Binding-site contacts:
Ligand atom O3 contacts residue TRP73 of chain 1.B at 3.4 Å.
Ligand atom N2 contacts residue ILE123 of chain 1.B at 2.7 Å (h-bond).
Ligand atom C2 contacts residue ILE123 of chain 1.B at 3.7 Å (hydrophobic).
Ligand atom C2 contacts residue TRP73 of chain 1.B at 3.4 Å (hydrophobic).
Ligand atom C8 contacts residue ILE123 of chain 1.B at 3.3 Å (hydrophobic).
Ligand atom C6 contacts residue ALA125 of chain 1.B at 3.4 Å (hydrophobic).
Ligand atom O7 contacts residue LEU69 of chain 1.B at 3.5 Å.
Ligand atom O6 contacts residue TYR132 of chain 1.B at 3.3 Å (h-bond).
Ligand atom C5 contacts residue ASN122 of chain 1.B at 3.6 Å.
Ligand atom O5 contacts residue ALA125 of chain 1.B at 3.6 Å.
Ligand atom C4 contacts residue TYR132 of chain 1.B at 3.6 Å (hydrophobic).
Ligand atom C4 contacts residue TRP73 of chain 1.B at 3.4 Å (hydrophobic).
Ligand atom O6 contacts residue TYR77 of chain 1.B at 2.5 Å.
Ligand atom C7 contacts residue ILE123 of chain 1.B at 3.4 Å (hydrophobic).
Ligand atom O3 contacts residue GLN98 of chain 1.B at 2.6 Å (h-bond).
Ligand atom C6 contacts residue ILE123 of chain 1.B at 3.3 Å (hydrophobic).
Ligand atom C2 contacts residue TYR132 of chain 1.B at 3.3 Å (hydrophobic).
Ligand atom O5 contacts residue TYR132 of chain 1.B at 3.4 Å (h-bond).
Ligand atom O3 contacts residue TYR132 of chain 1.B at 3.4 Å.
Ligand atom O7 contacts residue LEU70 of chain 1.B at 2.7 Å (h-bond).
Ligand atom O4 contacts residue LEU70 of chain 1.B at 3.5 Å.
Ligand atom C8 contacts residue GLN68 of chain 1.B at 3.4 Å.
Ligand atom O7 contacts residue TYR132 of chain 1.B at 2.9 Å.
Ligand atom C5 contacts residue TYR132 of chain 1.B at 3.2 Å (hydrophobic).
Ligand atom C7 contacts residue LEU70 of chain 1.B at 3.6 Å (hydrophobic).
Ligand atom C1 contacts residue TYR132 of chain 1.B at 3.7 Å (hydrophobic).
Ligand atom O6 contacts residue GLN98 of chain 1.B at 3.1 Å (h-bond).
Ligand atom O7 contacts residue TRP73 of chain 1.B at 3.5 Å.
Ligand atom C8 contacts residue TYR67 of chain 1.B at 3.6 Å (hydrophobic).
Ligand atom C8 contacts residue TRP124 of chain 1.B at 3.6 Å (hydrophobic).
Ligand atom C8 contacts residue ALA76 of chain 1.B at 2.7 Å (hydrophobic).
Ligand atom O5 contacts residue TRP73 of chain 1.B at 3.7 Å.
Ligand atom O7 contacts residue ASN122 of chain 1.B at 3.3 Å (h-bond).
Ligand atom C8 contacts residue LEU69 of chain 1.B at 3.3 Å (hydrophobic).
Ligand atom O6 contacts residue TRP124 of chain 1.B at 3.5 Å.
Ligand atom C5 contacts residue TRP73 of chain 1.B at 3.4 Å (hydrophobic).
Ligand atom C6 contacts residue TYR77 of chain 1.B at 2.8 Å (hydrophobic).
Ligand atom O6 contacts residue ALA125 of chain 1.B at 2.6 Å (h-bond).
Ligand atom C8 contacts residue GLU101 of chain 1.B at 3.1 Å.
Ligand atom C3 contacts residue TRP73 of chain 1.B at 3.7 Å (hydrophobic).

The protein below binds the small molecule below.
Small molecule (SMILES): CC(=O)N[C@@H]1[C@@H](O)[C@H](O[C@@H]2O[C@H](CO)[C@@H](O[C@@H]3O[C@H](CO)[C@@H](O[C@@H]4O[C@H](CO)[C@@H](O[C@@H]5O[C@H](CO)[C@@H](O[C@@H]6O[C@H](CO)[C@@H](O)[C@H](O)[C@H]6NC(C)=O)[C@H](O)[C@H]5NC(C)=O)[C@H](O)[C@H]4NC(C)=O)[C@H](O)[C@H]3NC(C)=O)[C@H](O)[C@H]2NC(C)=O)[C@@H](CO)O[C@H]1O

Sequence of chain 1.B:
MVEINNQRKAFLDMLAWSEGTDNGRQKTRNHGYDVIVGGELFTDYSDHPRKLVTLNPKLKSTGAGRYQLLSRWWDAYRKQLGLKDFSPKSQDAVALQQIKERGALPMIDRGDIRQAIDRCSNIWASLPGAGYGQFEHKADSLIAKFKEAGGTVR